Binding-site contacts:
Ligand atom C contacts residue TYR166 of chain 1.G at 3.7 Å (hydrophobic).
Ligand atom CA contacts residue TYR166 of chain 1.G at 3.8 Å (hydrophobic).
Ligand atom SD contacts residue MET124 of chain 1.H at 3.7 Å.
Ligand atom CB contacts residue MGM1 of chain 1.EA at 4.1 Å.
Ligand atom O contacts residue LEU320 of chain 1.H at 3.7 Å.
Ligand atom CA contacts residue ARG173 of chain 1.H at 3.8 Å.
Ligand atom CD1 contacts residue LEU320 of chain 1.H at 3.8 Å (hydrophobic).
Ligand atom CB contacts residue ZN1 of chain 1.CA at 3.6 Å.
Ligand atom O contacts residue GLN167 of chain 1.G at 3.0 Å (h-bond).
Ligand atom CA contacts residue TYR166 of chain 1.G at 4.1 Å (hydrophobic).
Ligand atom O contacts residue TYR166 of chain 1.G at 3.5 Å.
Ligand atom SG contacts residue ZN1 of chain 1.CA at 2.3 Å.
Ligand atom SG contacts residue LYS311 of chain 1.H at 4.0 Å.
Ligand atom O contacts residue ARG173 of chain 1.H at 3.0 Å (salt-bridge).
Ligand atom OXT contacts residue TYR166 of chain 1.G at 3.8 Å.
Ligand atom SG contacts residue CYS271 of chain 1.H at 4.0 Å.
Ligand atom CG2 contacts residue LEU320 of chain 1.H at 4.1 Å (hydrophobic).
Ligand atom N contacts residue LYS311 of chain 1.H at 4.1 Å.
Ligand atom CB contacts residue LYS164 of chain 1.G at 4.1 Å.
Ligand atom O contacts residue MGM1 of chain 1.EA at 3.7 Å.
Ligand atom C contacts residue GLN167 of chain 1.G at 4.1 Å.
Ligand atom CG contacts residue ARG173 of chain 1.H at 4.0 Å.
Ligand atom SG contacts residue HIS321 of chain 1.H at 3.4 Å (h-bond).
Ligand atom CB contacts residue HIS321 of chain 1.H at 3.8 Å.
Ligand atom N contacts residue LYS311 of chain 1.H at 4.1 Å.
Ligand atom O contacts residue TYR166 of chain 1.G at 3.5 Å.
Ligand atom N contacts residue TYR166 of chain 1.G at 3.6 Å.
Ligand atom C contacts residue TYR166 of chain 1.G at 3.5 Å (hydrophobic).
Ligand atom C contacts residue LYS311 of chain 1.H at 3.7 Å.
Ligand atom SD contacts residue ALA123 of chain 1.H at 3.6 Å.
Ligand atom N contacts residue HIS321 of chain 1.H at 4.0 Å.
Ligand atom N contacts residue TRP312 of chain 1.H at 4.1 Å.
Ligand atom O contacts residue LYS311 of chain 1.H at 3.6 Å (salt-bridge).
Ligand atom C contacts residue ARG173 of chain 1.H at 3.8 Å.
Ligand atom O contacts residue LYS311 of chain 1.H at 3.6 Å.
Ligand atom O contacts residue TYR166 of chain 1.G at 4.0 Å.
Ligand atom SG contacts residue ASP269 of chain 1.H at 3.1 Å (salt-bridge).
Ligand atom O contacts residue SER315 of chain 1.H at 4.2 Å.
Ligand atom O contacts residue MGM1 of chain 1.EA at 3.6 Å.
Ligand atom CE contacts residue THR49 of chain 1.H at 3.9 Å.

Sequence of chain 1.H:
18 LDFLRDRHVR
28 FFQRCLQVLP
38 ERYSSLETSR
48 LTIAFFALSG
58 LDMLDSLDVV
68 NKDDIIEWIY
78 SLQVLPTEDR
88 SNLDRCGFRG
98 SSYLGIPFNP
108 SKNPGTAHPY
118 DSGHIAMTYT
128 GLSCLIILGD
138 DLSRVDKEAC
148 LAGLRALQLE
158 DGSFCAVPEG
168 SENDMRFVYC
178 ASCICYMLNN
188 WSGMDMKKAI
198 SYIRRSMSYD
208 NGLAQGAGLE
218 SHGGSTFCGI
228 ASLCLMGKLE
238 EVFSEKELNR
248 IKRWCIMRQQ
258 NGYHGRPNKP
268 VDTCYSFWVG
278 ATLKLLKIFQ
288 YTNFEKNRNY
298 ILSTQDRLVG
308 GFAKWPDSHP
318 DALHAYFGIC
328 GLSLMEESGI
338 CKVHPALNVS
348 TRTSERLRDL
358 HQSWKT

Sequence of chain 1.G:
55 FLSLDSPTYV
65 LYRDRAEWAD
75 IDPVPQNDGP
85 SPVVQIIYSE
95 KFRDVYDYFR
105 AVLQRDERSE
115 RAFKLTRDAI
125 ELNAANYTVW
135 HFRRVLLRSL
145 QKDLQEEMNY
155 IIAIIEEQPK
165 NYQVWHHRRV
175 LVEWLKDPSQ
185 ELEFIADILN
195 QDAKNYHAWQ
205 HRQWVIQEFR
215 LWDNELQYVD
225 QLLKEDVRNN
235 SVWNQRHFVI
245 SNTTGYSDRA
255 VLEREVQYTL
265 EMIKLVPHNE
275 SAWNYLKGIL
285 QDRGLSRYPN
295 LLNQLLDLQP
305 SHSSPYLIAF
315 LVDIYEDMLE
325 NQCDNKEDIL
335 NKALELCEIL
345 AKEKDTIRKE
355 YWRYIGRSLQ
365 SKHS

The small molecule below binds the protein below.
Small molecule (SMILES): CC[C@H](C)[C@H](NC(=O)[C@@H](NC(=O)[C@H](CS)NC(=O)[C@H](CCCCN)NC(=O)[C@@H](N)[C@@H](C)O)C(C)C)C(=O)N[C@@H](CCSC)C(=O)O